A protein and the small-molecule ligand that binds it are described below.
Small molecule (SMILES): C[C@@H](N)C(=O)O

Binding-site contacts:
Ligand atom N contacts residue GLU152 of chain 1.C at 2.8 Å (salt-bridge).
Ligand atom CB contacts residue MSE179 of chain 1.C at 3.9 Å.
Ligand atom C contacts residue DAL1 of chain 1.N at 1.4 Å.
Ligand atom C contacts residue GLU152 of chain 1.C at 3.8 Å.
Ligand atom N contacts residue SER241 of chain 1.C at 2.8 Å (h-bond).
Ligand atom O contacts residue DAL1 of chain 1.N at 2.3 Å (h-bond).
Ligand atom O contacts residue TYR220 of chain 1.C at 4.2 Å.
Ligand atom C contacts residue TYR220 of chain 1.C at 3.8 Å (hydrophobic).
Ligand atom CB contacts residue SER241 of chain 1.C at 4.1 Å.
Ligand atom CB contacts residue ASN216 of chain 1.C at 3.2 Å.
Ligand atom N contacts residue TYR220 of chain 1.C at 4.0 Å.
Ligand atom CA contacts residue GLU152 of chain 1.C at 3.6 Å.
Ligand atom CA contacts residue PRO217 of chain 1.C at 4.2 Å (hydrophobic).
Ligand atom CA contacts residue TYR220 of chain 1.C at 3.7 Å (hydrophobic).
Ligand atom CA contacts residue DAL1 of chain 1.N at 2.4 Å.
Ligand atom O contacts residue SER95 of chain 1.C at 3.8 Å.
Ligand atom O contacts residue GLN243 of chain 1.C at 2.9 Å (h-bond).
Ligand atom CB contacts residue LEU156 of chain 1.C at 3.9 Å (hydrophobic).
Ligand atom C contacts residue ASN216 of chain 1.C at 3.7 Å.
Ligand atom N contacts residue GLN243 of chain 1.C at 4.4 Å.
Ligand atom CA contacts residue SER241 of chain 1.C at 3.5 Å.
Ligand atom O contacts residue ASP242 of chain 1.C at 3.8 Å.
Ligand atom C contacts residue MSE179 of chain 1.C at 3.8 Å.
Ligand atom N contacts residue DAL1 of chain 1.N at 3.7 Å.
Ligand atom CA contacts residue ASP242 of chain 1.C at 4.4 Å.
Ligand atom C contacts residue GLN243 of chain 1.C at 3.8 Å.
Ligand atom O contacts residue MSE179 of chain 1.C at 3.6 Å.
Ligand atom CB contacts residue DAL1 of chain 1.N at 3.1 Å.
Ligand atom CB contacts residue PRO217 of chain 1.C at 4.2 Å (hydrophobic).
Ligand atom O contacts residue GLU152 of chain 1.C at 3.7 Å.
Ligand atom CA contacts residue ASN216 of chain 1.C at 3.3 Å.
Ligand atom N contacts residue ASP242 of chain 1.C at 3.1 Å (salt-bridge).

Sequence of chain 1.C:
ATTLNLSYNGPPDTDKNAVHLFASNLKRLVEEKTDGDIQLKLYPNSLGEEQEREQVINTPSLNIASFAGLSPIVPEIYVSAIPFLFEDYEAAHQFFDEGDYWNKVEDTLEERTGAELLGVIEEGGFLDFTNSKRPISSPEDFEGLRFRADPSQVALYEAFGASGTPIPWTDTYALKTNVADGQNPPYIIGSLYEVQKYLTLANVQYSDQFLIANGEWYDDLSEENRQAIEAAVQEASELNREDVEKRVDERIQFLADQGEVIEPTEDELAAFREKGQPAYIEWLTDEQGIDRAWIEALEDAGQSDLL